A protein and the small-molecule ligand that binds it are described below.
Small molecule (SMILES): CC(=O)N[C@H]1[C@H](O[C@H]2[C@H](O)[C@@H](NC(C)=O)CO[C@@H]2CO)O[C@H](CO)[C@@H](O)[C@@H]1O

Sequence of chain 1.M:
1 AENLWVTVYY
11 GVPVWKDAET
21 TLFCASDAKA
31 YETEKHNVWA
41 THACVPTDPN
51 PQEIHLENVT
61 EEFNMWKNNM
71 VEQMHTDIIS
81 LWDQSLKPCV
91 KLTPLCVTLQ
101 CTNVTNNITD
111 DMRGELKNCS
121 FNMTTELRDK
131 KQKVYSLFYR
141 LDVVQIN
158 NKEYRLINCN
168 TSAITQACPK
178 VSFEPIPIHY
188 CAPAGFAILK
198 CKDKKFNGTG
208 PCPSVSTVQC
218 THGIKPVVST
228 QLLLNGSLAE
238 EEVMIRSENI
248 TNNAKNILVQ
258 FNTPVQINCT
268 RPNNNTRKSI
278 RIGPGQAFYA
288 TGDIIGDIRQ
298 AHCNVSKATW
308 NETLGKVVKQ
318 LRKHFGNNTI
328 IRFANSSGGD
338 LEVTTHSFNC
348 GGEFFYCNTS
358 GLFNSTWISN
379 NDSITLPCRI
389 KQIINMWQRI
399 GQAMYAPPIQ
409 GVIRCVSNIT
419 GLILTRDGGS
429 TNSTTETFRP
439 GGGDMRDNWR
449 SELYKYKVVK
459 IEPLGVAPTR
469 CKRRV

Binding-site contacts:
Ligand atom N2 contacts residue ASN122 of chain 1.M at 2.9 Å (h-bond).
Ligand atom C3 contacts residue ASN122 of chain 1.M at 3.8 Å.
Ligand atom C1 contacts residue ASN122 of chain 1.M at 1.4 Å.
Ligand atom O5 contacts residue ASN122 of chain 1.M at 2.4 Å (h-bond).
Ligand atom C8 contacts residue GLN100 of chain 1.M at 3.6 Å.
Ligand atom C2 contacts residue ASN122 of chain 1.M at 2.4 Å.
Ligand atom C4 contacts residue ASN122 of chain 1.M at 4.2 Å.
Ligand atom C8 contacts residue LYS133 of chain 1.M at 3.4 Å.
Ligand atom C8 contacts residue SER120 of chain 1.M at 3.5 Å.
Ligand atom C8 contacts residue PHE121 of chain 1.M at 3.7 Å (hydrophobic).
Ligand atom C7 contacts residue LYS133 of chain 1.M at 3.6 Å.
Ligand atom O7 contacts residue ASN122 of chain 1.M at 3.8 Å.
Ligand atom C7 contacts residue ASN122 of chain 1.M at 3.5 Å.
Ligand atom O7 contacts residue LYS133 of chain 1.M at 3.0 Å (salt-bridge).
Ligand atom C5 contacts residue ASN122 of chain 1.M at 3.6 Å.